Sequence of chain 1.A:
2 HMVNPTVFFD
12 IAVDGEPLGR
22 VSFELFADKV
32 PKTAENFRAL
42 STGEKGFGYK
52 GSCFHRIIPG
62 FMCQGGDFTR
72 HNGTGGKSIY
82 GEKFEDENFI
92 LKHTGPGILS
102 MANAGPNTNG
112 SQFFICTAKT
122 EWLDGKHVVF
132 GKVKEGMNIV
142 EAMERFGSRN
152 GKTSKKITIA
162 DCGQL

This small molecule binds to this protein.
Small molecule (SMILES): C[C@@H]1NC(=O)[C@H](C2CCC2)OC(=O)C(C)(C)/C=C/c2ccc3ccc(nc3c2)[C@@H](C)NC(=O)[C@@H]2CCCN(N2)C1=O

Binding-site contacts:
Ligand atom C22 contacts residue ASN104 of chain 1.A at 3.7 Å.
Ligand atom C19 contacts residue ASN104 of chain 1.A at 3.7 Å.
Ligand atom C33 contacts residue ARG57 of chain 1.A at 3.5 Å.
Ligand atom C05 contacts residue ARG57 of chain 1.A at 3.3 Å.
Ligand atom C03 contacts residue ALA103 of chain 1.A at 3.7 Å (hydrophobic).
Ligand atom O29 contacts residue MET63 of chain 1.A at 3.5 Å.
Ligand atom C11 contacts residue PHE115 of chain 1.A at 3.4 Å (hydrophobic).
Ligand atom N13 contacts residue ARG57 of chain 1.A at 3.3 Å (salt-bridge).
Ligand atom C02 contacts residue GLY74 of chain 1.A at 3.8 Å.
Ligand atom C10 contacts residue PHE115 of chain 1.A at 3.7 Å (hydrophobic).
Ligand atom O20 contacts residue HIS128 of chain 1.A at 3.1 Å.
Ligand atom C11 contacts residue GLN65 of chain 1.A at 3.5 Å.
Ligand atom C22 contacts residue GLN65 of chain 1.A at 3.8 Å.
Ligand atom C09 contacts residue MET63 of chain 1.A at 3.8 Å (hydrophobic).
Ligand atom O24 contacts residue ARG57 of chain 1.A at 3.1 Å (salt-bridge).
Ligand atom C02 contacts residue GLN113 of chain 1.A at 3.6 Å.
Ligand atom C06 contacts residue ARG57 of chain 1.A at 3.6 Å.
Ligand atom N21 contacts residue ASN104 of chain 1.A at 2.8 Å (h-bond).
Ligand atom C36 contacts residue ARG57 of chain 1.A at 3.8 Å.
Ligand atom O29 contacts residue ARG57 of chain 1.A at 3.2 Å (salt-bridge).
Ligand atom C03 contacts residue ASN104 of chain 1.A at 3.7 Å.
Ligand atom C23 contacts residue ASN104 of chain 1.A at 3.7 Å.
Ligand atom N12 contacts residue GLN65 of chain 1.A at 3.2 Å (h-bond).
Ligand atom C28 contacts residue ASN104 of chain 1.A at 3.8 Å.
Ligand atom O25 contacts residue GLY74 of chain 1.A at 3.7 Å.
Ligand atom C34 contacts residue ARG57 of chain 1.A at 3.7 Å.
Ligand atom C18 contacts residue HIS128 of chain 1.A at 3.8 Å.
Ligand atom O20 contacts residue ALA103 of chain 1.A at 3.1 Å.
Ligand atom C09 contacts residue PHE62 of chain 1.A at 3.8 Å (hydrophobic).
Ligand atom N16 contacts residue PHE62 of chain 1.A at 3.8 Å.
Ligand atom C01 contacts residue GLN113 of chain 1.A at 3.6 Å.
Ligand atom N13 contacts residue GLN65 of chain 1.A at 3.0 Å (h-bond).
Ligand atom O24 contacts residue GLN65 of chain 1.A at 3.0 Å (h-bond).
Ligand atom O20 contacts residue ASN104 of chain 1.A at 2.8 Å (h-bond).
Ligand atom C32 contacts residue ARG57 of chain 1.A at 3.4 Å.
Ligand atom C03 contacts residue GLN113 of chain 1.A at 3.8 Å.
Ligand atom C37 contacts residue ARG57 of chain 1.A at 3.5 Å.
Ligand atom C01 contacts residue GLY74 of chain 1.A at 3.5 Å.
Ligand atom C41 contacts residue ASN104 of chain 1.A at 3.9 Å.
Ligand atom O27 contacts residue ALA105 of chain 1.A at 3.6 Å.